Sequence of chain 1.B:
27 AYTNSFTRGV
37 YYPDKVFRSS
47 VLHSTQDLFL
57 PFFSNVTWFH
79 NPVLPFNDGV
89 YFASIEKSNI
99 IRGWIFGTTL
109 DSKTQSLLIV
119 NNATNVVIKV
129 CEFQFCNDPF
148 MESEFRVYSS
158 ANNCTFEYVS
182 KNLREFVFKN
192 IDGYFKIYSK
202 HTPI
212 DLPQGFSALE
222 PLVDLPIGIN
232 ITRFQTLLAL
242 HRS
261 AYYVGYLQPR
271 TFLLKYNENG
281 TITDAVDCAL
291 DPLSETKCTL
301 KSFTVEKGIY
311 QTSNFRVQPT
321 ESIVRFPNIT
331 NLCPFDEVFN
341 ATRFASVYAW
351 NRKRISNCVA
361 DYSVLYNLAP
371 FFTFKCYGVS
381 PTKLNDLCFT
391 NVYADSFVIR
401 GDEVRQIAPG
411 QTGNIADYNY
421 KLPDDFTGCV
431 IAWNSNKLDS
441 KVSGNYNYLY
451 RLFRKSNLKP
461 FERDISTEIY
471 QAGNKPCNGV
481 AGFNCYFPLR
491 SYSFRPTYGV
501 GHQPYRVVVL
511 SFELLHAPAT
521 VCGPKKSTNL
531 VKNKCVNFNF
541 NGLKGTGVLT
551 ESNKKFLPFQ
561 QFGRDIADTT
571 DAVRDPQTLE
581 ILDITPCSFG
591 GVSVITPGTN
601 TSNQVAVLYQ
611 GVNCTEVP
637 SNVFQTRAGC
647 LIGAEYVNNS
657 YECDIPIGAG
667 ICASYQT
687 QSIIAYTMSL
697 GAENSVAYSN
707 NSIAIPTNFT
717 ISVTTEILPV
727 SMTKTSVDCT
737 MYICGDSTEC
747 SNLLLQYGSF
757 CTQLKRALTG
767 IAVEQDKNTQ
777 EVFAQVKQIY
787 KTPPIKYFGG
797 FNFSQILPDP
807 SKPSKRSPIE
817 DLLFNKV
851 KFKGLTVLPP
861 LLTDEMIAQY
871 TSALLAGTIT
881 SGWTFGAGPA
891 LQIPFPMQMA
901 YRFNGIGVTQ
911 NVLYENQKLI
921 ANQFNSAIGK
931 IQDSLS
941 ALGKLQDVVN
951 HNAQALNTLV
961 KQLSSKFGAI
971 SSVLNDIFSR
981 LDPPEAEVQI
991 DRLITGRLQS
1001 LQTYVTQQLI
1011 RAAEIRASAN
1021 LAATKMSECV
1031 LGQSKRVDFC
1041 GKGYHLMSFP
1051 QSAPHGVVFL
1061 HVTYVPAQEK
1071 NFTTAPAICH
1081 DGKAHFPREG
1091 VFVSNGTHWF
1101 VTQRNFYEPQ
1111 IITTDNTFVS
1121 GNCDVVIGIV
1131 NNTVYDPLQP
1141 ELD

The small molecule below binds the protein below.
Small molecule (SMILES): CC(=O)N[C@H]1[C@H](O[C@H]2[C@H](O)[C@@H](NC(C)=O)CO[C@@H]2CO)O[C@H](CO)[C@@H](O)[C@@H]1O

Binding-site contacts:
Ligand atom N2 contacts residue ASN714 of chain 1.B at 2.9 Å (h-bond).
Ligand atom C3 contacts residue ASN714 of chain 1.B at 3.8 Å.
Ligand atom O5 contacts residue GLN1068 of chain 1.B at 4.4 Å.
Ligand atom O4 contacts residue LEU919 of chain 1.B at 4.4 Å.
Ligand atom O6 contacts residue GLN923 of chain 1.B at 3.8 Å.
Ligand atom C8 contacts residue LEU919 of chain 1.B at 3.5 Å (hydrophobic).
Ligand atom N2 contacts residue LEU919 of chain 1.B at 4.4 Å.
Ligand atom C7 contacts residue LEU919 of chain 1.B at 3.5 Å (hydrophobic).
Ligand atom O7 contacts residue ASN714 of chain 1.B at 3.9 Å.
Ligand atom O5 contacts residue ASN714 of chain 1.B at 2.3 Å (h-bond).
Ligand atom C4 contacts residue ASN714 of chain 1.B at 4.2 Å.
Ligand atom C1 contacts residue ASN714 of chain 1.B at 1.4 Å.
Ligand atom C7 contacts residue ASN714 of chain 1.B at 3.6 Å.
Ligand atom O7 contacts residue LEU919 of chain 1.B at 3.2 Å.
Ligand atom C5 contacts residue ASN714 of chain 1.B at 3.7 Å.
Ligand atom C2 contacts residue ASN714 of chain 1.B at 2.5 Å.